Binding-site contacts:
Ligand atom O5 contacts residue ASN657 of chain 1.B at 2.5 Å (h-bond).
Ligand atom N2 contacts residue ASN657 of chain 1.B at 3.7 Å.
Ligand atom C1 contacts residue ASN657 of chain 1.B at 1.4 Å.
Ligand atom C2 contacts residue ASN657 of chain 1.B at 2.5 Å.
Ligand atom C4 contacts residue ASN657 of chain 1.B at 3.7 Å.
Ligand atom O7 contacts residue HIS655 of chain 1.B at 4.0 Å.
Ligand atom C3 contacts residue ASN657 of chain 1.B at 3.1 Å.
Ligand atom C6 contacts residue ASN657 of chain 1.B at 3.1 Å.
Ligand atom O7 contacts residue ASN657 of chain 1.B at 3.6 Å.
Ligand atom O3 contacts residue ASN657 of chain 1.B at 2.8 Å (h-bond).
Ligand atom C7 contacts residue ASN657 of chain 1.B at 4.3 Å.
Ligand atom C5 contacts residue ASN657 of chain 1.B at 3.2 Å.

A small-molecule ligand and the protein it binds are described below.
Small molecule (SMILES): CC(=O)N[C@@H]1[C@@H](O)[C@H](O)[C@@H](CO)O[C@H]1O

Sequence of chain 1.B:
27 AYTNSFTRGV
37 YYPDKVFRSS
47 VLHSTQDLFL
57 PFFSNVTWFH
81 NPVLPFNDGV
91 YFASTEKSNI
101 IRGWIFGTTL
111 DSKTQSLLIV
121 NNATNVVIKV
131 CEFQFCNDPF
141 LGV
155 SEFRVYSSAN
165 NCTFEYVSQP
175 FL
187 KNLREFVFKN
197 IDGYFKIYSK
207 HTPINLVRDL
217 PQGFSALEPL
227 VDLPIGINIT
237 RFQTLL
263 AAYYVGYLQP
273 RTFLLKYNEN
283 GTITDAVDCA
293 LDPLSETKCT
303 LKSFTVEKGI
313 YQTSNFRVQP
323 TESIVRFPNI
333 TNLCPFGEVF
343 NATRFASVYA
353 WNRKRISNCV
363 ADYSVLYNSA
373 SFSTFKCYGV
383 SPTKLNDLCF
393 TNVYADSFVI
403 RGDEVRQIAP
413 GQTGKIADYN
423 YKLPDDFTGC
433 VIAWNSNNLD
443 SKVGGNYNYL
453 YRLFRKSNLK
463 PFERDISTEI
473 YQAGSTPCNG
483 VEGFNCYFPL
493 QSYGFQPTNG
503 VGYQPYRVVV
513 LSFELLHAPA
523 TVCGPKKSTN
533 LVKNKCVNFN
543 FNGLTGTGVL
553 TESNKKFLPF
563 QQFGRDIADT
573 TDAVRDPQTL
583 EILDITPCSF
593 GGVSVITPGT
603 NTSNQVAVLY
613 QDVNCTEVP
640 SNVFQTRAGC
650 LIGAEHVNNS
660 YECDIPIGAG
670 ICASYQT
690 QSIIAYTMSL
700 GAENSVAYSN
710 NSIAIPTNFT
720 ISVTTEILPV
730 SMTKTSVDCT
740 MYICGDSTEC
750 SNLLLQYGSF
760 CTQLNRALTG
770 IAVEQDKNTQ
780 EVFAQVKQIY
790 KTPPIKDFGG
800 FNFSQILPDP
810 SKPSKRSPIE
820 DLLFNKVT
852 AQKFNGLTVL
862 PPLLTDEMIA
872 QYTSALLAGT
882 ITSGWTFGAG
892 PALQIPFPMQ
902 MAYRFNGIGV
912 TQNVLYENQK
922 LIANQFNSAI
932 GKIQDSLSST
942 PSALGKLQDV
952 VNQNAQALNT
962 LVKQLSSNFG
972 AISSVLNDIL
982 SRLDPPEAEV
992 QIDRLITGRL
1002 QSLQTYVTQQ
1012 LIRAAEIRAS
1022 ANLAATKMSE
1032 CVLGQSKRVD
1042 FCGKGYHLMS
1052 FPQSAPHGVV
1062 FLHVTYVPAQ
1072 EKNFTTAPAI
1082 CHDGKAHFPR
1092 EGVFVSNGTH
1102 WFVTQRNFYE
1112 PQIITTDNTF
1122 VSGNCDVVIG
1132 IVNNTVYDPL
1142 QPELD